Sequence of chain 1.I:
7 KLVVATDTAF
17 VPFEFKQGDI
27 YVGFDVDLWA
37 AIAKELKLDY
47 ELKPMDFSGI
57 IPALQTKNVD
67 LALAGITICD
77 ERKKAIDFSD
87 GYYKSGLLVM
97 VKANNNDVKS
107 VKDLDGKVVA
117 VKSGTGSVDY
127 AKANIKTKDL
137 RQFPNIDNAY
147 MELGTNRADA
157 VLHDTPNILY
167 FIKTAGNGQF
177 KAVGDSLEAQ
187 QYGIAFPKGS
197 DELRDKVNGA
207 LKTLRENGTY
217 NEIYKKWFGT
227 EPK

Binding-site contacts:
Ligand atom CB contacts residue PHE16 of chain 1.I at 4.0 Å (hydrophobic).
Ligand atom CA contacts residue GLY71 of chain 1.I at 3.5 Å.
Ligand atom OE1 contacts residue LYS118 of chain 1.I at 3.2 Å (salt-bridge).
Ligand atom CG contacts residue GLY71 of chain 1.I at 4.0 Å.
Ligand atom NE2 contacts residue PHE53 of chain 1.I at 3.3 Å.
Ligand atom OE1 contacts residue THR121 of chain 1.I at 3.8 Å.
Ligand atom NE2 contacts residue GLY71 of chain 1.I at 4.1 Å.
Ligand atom OE1 contacts residue PHE16 of chain 1.I at 3.0 Å.
Ligand atom O contacts residue THR121 of chain 1.I at 3.4 Å.
Ligand atom C contacts residue THR73 of chain 1.I at 3.8 Å.
Ligand atom CA contacts residue ASP160 of chain 1.I at 3.8 Å.
Ligand atom CD contacts residue ASP13 of chain 1.I at 3.9 Å.
Ligand atom CD contacts residue HIS159 of chain 1.I at 4.0 Å.
Ligand atom CB contacts residue GLY71 of chain 1.I at 3.4 Å.
Ligand atom C contacts residue ARG78 of chain 1.I at 3.2 Å.
Ligand atom O contacts residue GLY122 of chain 1.I at 2.5 Å (h-bond).
Ligand atom C contacts residue GLY122 of chain 1.I at 3.4 Å.
Ligand atom OE1 contacts residue HIS159 of chain 1.I at 3.0 Å.
Ligand atom CB contacts residue ASP160 of chain 1.I at 3.2 Å.
Ligand atom CA contacts residue THR73 of chain 1.I at 3.1 Å.
Ligand atom O contacts residue THR73 of chain 1.I at 3.6 Å.
Ligand atom CD contacts residue LYS118 of chain 1.I at 3.8 Å.
Ligand atom N contacts residue ARG78 of chain 1.I at 3.9 Å.
Ligand atom OE1 contacts residue ASP13 of chain 1.I at 4.0 Å.
Ligand atom CD contacts residue PHE16 of chain 1.I at 3.2 Å (hydrophobic).
Ligand atom NE2 contacts residue PHE16 of chain 1.I at 3.2 Å.
Ligand atom CG contacts residue PHE53 of chain 1.I at 3.3 Å (hydrophobic).
Ligand atom C contacts residue PHE53 of chain 1.I at 3.6 Å (hydrophobic).
Ligand atom N contacts residue THR73 of chain 1.I at 2.7 Å (h-bond).
Ligand atom NE2 contacts residue LYS118 of chain 1.I at 3.9 Å.
Ligand atom C contacts residue THR121 of chain 1.I at 3.6 Å.
Ligand atom NE2 contacts residue ALA70 of chain 1.I at 3.2 Å (h-bond).
Ligand atom N contacts residue PHE53 of chain 1.I at 4.0 Å.
Ligand atom NE2 contacts residue ASP13 of chain 1.I at 3.3 Å (salt-bridge).
Ligand atom N contacts residue GLY71 of chain 1.I at 2.4 Å (h-bond).
Ligand atom CD contacts residue THR121 of chain 1.I at 4.0 Å.
Ligand atom O contacts residue ARG78 of chain 1.I at 2.8 Å (salt-bridge).
Ligand atom CD contacts residue PHE53 of chain 1.I at 3.7 Å (hydrophobic).
Ligand atom N contacts residue ILE72 of chain 1.I at 3.1 Å.
Ligand atom CG contacts residue THR121 of chain 1.I at 3.6 Å.

This small molecule binds to this protein.
Small molecule (SMILES): NC(=O)CC[C@H](N)C(=O)O